Binding-site contacts:
Ligand atom C7 contacts residue ARG140 of chain 2.A at 3.5 Å.
Ligand atom O3 contacts residue GLY312 of chain 4.A at 3.0 Å (h-bond).
Ligand atom C6 contacts residue ASP250 of chain 4.A at 3.6 Å.
Ligand atom N2 contacts residue ASN120 of chain 2.A at 2.6 Å (h-bond).
Ligand atom O4 contacts residue GLY312 of chain 4.A at 3.5 Å (h-bond).
Ligand atom O2 contacts residue ASN249 of chain 4.A at 3.1 Å (h-bond).
Ligand atom O4 contacts residue GLU294 of chain 4.A at 2.8 Å (salt-bridge).
Ligand atom C6 contacts residue PRO309 of chain 4.A at 3.6 Å (hydrophobic).
Ligand atom O5 contacts residue GLY312 of chain 4.A at 3.6 Å.
Ligand atom O3 contacts residue LEU296 of chain 4.A at 3.6 Å.
Ligand atom O3 contacts residue ASN249 of chain 4.A at 2.5 Å (h-bond).
Ligand atom N2 contacts residue ARG140 of chain 2.A at 3.2 Å (salt-bridge).
Ligand atom O2 contacts residue LEU296 of chain 4.A at 3.1 Å.
Ligand atom O6 contacts residue MAN1 of chain 2.C at 2.6 Å (h-bond).
Ligand atom O6 contacts residue ILE285 of chain 4.A at 2.8 Å (h-bond).
Ligand atom O5 contacts residue ASP250 of chain 4.A at 3.4 Å (salt-bridge).
Ligand atom C1 contacts residue ASN120 of chain 2.A at 1.4 Å.
Ligand atom C3 contacts residue GLU294 of chain 4.A at 3.4 Å.
Ligand atom O6 contacts residue GLN375 of chain 4.A at 3.4 Å.
Ligand atom O3 contacts residue GLN311 of chain 4.A at 3.3 Å.
Ligand atom C4 contacts residue GLU294 of chain 4.A at 3.5 Å.
Ligand atom O2 contacts residue GLY312 of chain 4.A at 2.9 Å.
Ligand atom O3 contacts residue GLU294 of chain 4.A at 2.8 Å (salt-bridge).
Ligand atom C2 contacts residue ASN120 of chain 2.A at 2.3 Å.
Ligand atom C3 contacts residue GLY312 of chain 4.A at 3.1 Å.
Ligand atom C6 contacts residue LEU373 of chain 4.A at 3.6 Å (hydrophobic).
Ligand atom O4 contacts residue ILE287 of chain 4.A at 3.2 Å.
Ligand atom O5 contacts residue ASN120 of chain 2.A at 2.5 Å (h-bond).
Ligand atom O3 contacts residue ARG283 of chain 4.A at 2.8 Å (salt-bridge).
Ligand atom O4 contacts residue ARG247 of chain 4.A at 3.4 Å (salt-bridge).
Ligand atom O5 contacts residue GLN375 of chain 4.A at 3.4 Å (h-bond).
Ligand atom C7 contacts residue ASN120 of chain 2.A at 3.5 Å.
Ligand atom O3 contacts residue ASP250 of chain 4.A at 3.1 Å (salt-bridge).
Ligand atom O6 contacts residue THR310 of chain 4.A at 3.6 Å.
Ligand atom O6 contacts residue ASP250 of chain 4.A at 2.5 Å (salt-bridge).
Ligand atom O5 contacts residue GLY374 of chain 4.A at 3.3 Å.
Ligand atom C8 contacts residue ARG140 of chain 2.A at 3.0 Å.
Ligand atom O6 contacts residue LYS308 of chain 4.A at 3.2 Å (salt-bridge).
Ligand atom C6 contacts residue MAN1 of chain 2.C at 2.9 Å.
Ligand atom C8 contacts residue ASN119 of chain 2.A at 3.3 Å.

The protein below binds the small molecule below.
Small molecule (SMILES): CC(=O)N[C@H]1[C@H](O[C@H]2[C@H](O)[C@@H](NC(C)=O)CO[C@@H]2CO)O[C@H](CO)[C@@H](O[C@@H]2O[C@H](CO)[C@@H](O)[C@H](O[C@H]3O[C@H](CO)[C@@H](O)[C@H](O)[C@@H]3O[C@H]3O[C@H](CO)[C@@H](O)[C@H](O)[C@@H]3O[C@H]3O[C@H](CO)[C@@H](O)[C@H](O)[C@@H]3O)[C@@H]2O)[C@@H]1O

Sequence of chain 2.A:
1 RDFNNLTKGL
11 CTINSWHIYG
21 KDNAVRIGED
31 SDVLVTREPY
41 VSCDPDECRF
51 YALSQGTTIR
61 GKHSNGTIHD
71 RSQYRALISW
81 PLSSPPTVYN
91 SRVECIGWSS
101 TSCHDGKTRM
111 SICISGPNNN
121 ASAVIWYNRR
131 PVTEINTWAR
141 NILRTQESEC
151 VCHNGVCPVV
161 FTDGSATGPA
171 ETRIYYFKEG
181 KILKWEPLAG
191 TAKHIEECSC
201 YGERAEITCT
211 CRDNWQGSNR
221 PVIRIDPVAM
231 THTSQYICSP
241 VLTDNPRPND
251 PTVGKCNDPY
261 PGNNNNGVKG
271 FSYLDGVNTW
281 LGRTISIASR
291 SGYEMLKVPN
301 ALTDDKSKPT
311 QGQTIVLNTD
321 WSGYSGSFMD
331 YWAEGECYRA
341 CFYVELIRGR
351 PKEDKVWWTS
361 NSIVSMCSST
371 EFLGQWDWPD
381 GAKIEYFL

Sequence of chain 4.A:
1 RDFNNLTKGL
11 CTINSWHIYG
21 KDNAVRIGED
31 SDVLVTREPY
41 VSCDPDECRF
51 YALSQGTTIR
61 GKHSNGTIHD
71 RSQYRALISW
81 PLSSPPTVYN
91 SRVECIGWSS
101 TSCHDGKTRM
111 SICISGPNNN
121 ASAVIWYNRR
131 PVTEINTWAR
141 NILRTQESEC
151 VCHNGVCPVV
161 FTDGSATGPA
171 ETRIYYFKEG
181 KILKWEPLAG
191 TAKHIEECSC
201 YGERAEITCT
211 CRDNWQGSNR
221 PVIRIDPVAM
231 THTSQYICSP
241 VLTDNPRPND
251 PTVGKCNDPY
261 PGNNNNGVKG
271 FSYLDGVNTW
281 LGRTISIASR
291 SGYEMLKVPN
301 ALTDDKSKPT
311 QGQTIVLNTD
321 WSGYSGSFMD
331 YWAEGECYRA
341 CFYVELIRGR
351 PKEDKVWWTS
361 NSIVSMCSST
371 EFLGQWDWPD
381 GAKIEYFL